Sequence of chain 1.A:
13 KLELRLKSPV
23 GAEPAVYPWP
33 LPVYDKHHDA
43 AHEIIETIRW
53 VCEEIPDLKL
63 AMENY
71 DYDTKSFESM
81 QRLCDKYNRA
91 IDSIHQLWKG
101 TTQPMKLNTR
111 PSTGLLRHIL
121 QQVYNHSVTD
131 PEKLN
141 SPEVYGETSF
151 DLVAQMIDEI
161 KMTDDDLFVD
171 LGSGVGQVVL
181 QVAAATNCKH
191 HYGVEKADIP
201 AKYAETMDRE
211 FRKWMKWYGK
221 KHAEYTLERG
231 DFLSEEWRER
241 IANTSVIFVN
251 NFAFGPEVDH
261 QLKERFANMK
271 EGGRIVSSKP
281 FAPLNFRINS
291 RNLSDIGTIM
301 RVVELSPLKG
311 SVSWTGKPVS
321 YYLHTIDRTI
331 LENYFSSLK

This small molecule binds to this protein.
Small molecule (SMILES): CC(C)N(CCCNC(=O)Nc1ccc(C(C)(C)C)cc1)C[C@H]1O[C@@H](n2ccc3c(N)ncnc32)[C@H](O)[C@@H]1O

Binding-site contacts:
Ligand atom CAY contacts residue VAL178 of chain 1.A at 3.6 Å (hydrophobic).
Ligand atom NAJ contacts residue PHE232 of chain 1.A at 3.3 Å.
Ligand atom NAZ contacts residue ASP170 of chain 1.A at 2.9 Å (salt-bridge).
Ligand atom NAX contacts residue ASP170 of chain 1.A at 2.8 Å (salt-bridge).
Ligand atom C5 contacts residue LYS196 of chain 1.A at 3.6 Å.
Ligand atom NAJ contacts residue ASP231 of chain 1.A at 3.2 Å (salt-bridge).
Ligand atom C4 contacts residue LYS196 of chain 1.A at 3.5 Å.
Ligand atom C5 contacts residue PHE232 of chain 1.A at 3.2 Å (hydrophobic).
Ligand atom CAL contacts residue GLU195 of chain 1.A at 3.3 Å.
Ligand atom CBM contacts residue ASN250 of chain 1.A at 3.4 Å.
Ligand atom N1 contacts residue PHE232 of chain 1.A at 3.1 Å.
Ligand atom N3 contacts residue GLU195 of chain 1.A at 3.6 Å.
Ligand atom C6 contacts residue PHE232 of chain 1.A at 3.1 Å (hydrophobic).
Ligand atom N3 contacts residue LYS196 of chain 1.A at 3.1 Å (salt-bridge).
Ligand atom OAO contacts residue GLY172 of chain 1.A at 2.9 Å.
Ligand atom C2 contacts residue GLY230 of chain 1.A at 3.1 Å.
Ligand atom CBG contacts residue ASN250 of chain 1.A at 3.6 Å.
Ligand atom CAT contacts residue GLY172 of chain 1.A at 3.3 Å.
Ligand atom CAK contacts residue GLU195 of chain 1.A at 3.3 Å.
Ligand atom OAP contacts residue ALA197 of chain 1.A at 3.6 Å.
Ligand atom NAZ contacts residue VAL178 of chain 1.A at 3.5 Å.
Ligand atom C6 contacts residue LYS196 of chain 1.A at 3.6 Å.
Ligand atom N3 contacts residue GLY172 of chain 1.A at 3.5 Å.
Ligand atom OAO contacts residue GLU195 of chain 1.A at 3.6 Å (salt-bridge).
Ligand atom CAK contacts residue GLY172 of chain 1.A at 3.5 Å.
Ligand atom CAN contacts residue GLU195 of chain 1.A at 3.3 Å.
Ligand atom C2 contacts residue LYS196 of chain 1.A at 3.2 Å.
Ligand atom OAP contacts residue GLU195 of chain 1.A at 2.5 Å (salt-bridge).
Ligand atom C4 contacts residue GLY172 of chain 1.A at 3.6 Å.
Ligand atom CAU contacts residue GLY172 of chain 1.A at 3.7 Å.
Ligand atom CAW contacts residue SER173 of chain 1.A at 3.3 Å.
Ligand atom N1 contacts residue ASP231 of chain 1.A at 3.4 Å.
Ligand atom OAQ contacts residue GLU195 of chain 1.A at 2.6 Å (salt-bridge).
Ligand atom CAV contacts residue TYR145 of chain 1.A at 3.4 Å (hydrophobic).
Ligand atom CAN contacts residue GLY172 of chain 1.A at 3.4 Å.
Ligand atom CAY contacts residue ASP170 of chain 1.A at 3.5 Å.
Ligand atom CAM contacts residue GLU195 of chain 1.A at 3.4 Å.
Ligand atom CBG contacts residue ASP170 of chain 1.A at 3.6 Å.
Ligand atom C2 contacts residue PHE232 of chain 1.A at 3.6 Å (hydrophobic).
Ligand atom NAS contacts residue GLY172 of chain 1.A at 2.8 Å (h-bond).